Sequence of chain 1.A:
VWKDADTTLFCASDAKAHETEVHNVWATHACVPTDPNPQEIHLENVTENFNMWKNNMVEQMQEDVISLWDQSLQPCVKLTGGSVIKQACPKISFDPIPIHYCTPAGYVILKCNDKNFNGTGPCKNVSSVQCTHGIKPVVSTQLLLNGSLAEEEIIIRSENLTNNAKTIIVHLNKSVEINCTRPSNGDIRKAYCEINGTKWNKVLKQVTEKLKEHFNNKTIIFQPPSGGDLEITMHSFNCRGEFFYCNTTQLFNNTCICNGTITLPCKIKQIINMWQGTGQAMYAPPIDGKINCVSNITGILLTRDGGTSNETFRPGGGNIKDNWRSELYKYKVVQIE

This small molecule binds to this protein.
Small molecule (SMILES): CC(=O)N[C@@H]1[C@@H](O)[C@H](O)[C@@H](CO)O[C@H]1O

Binding-site contacts:
Ligand atom O7 contacts residue MET240 of chain 1.A at 4.4 Å.
Ligand atom O5 contacts residue THR255 of chain 1.A at 3.8 Å.
Ligand atom C5 contacts residue ASN253 of chain 1.A at 3.5 Å.
Ligand atom O7 contacts residue ASN253 of chain 1.A at 3.8 Å.
Ligand atom C4 contacts residue ASN253 of chain 1.A at 4.1 Å.
Ligand atom C1 contacts residue ASN253 of chain 1.A at 1.6 Å.
Ligand atom C7 contacts residue ASN253 of chain 1.A at 3.7 Å.
Ligand atom C6 contacts residue THR255 of chain 1.A at 3.9 Å.
Ligand atom C3 contacts residue ASN253 of chain 1.A at 3.8 Å.
Ligand atom C8 contacts residue THR239 of chain 1.A at 3.6 Å.
Ligand atom C8 contacts residue LEU236 of chain 1.A at 4.4 Å (hydrophobic).
Ligand atom C8 contacts residue MET240 of chain 1.A at 4.5 Å (hydrophobic).
Ligand atom C2 contacts residue ASN253 of chain 1.A at 2.5 Å.
Ligand atom O5 contacts residue ASN253 of chain 1.A at 2.2 Å (h-bond).
Ligand atom N2 contacts residue ASN253 of chain 1.A at 3.1 Å (h-bond).
Ligand atom C1 contacts residue THR255 of chain 1.A at 3.6 Å.
Ligand atom C5 contacts residue THR255 of chain 1.A at 3.5 Å.